Binding-site contacts:
Ligand atom N2 contacts residue ASP682 of chain 9.B at 2.9 Å (salt-bridge).
Ligand atom O3 contacts residue ASN650 of chain 9.B at 3.9 Å.
Ligand atom C1 contacts residue ASN650 of chain 9.B at 1.4 Å.
Ligand atom C3 contacts residue ASP682 of chain 9.B at 3.3 Å.
Ligand atom C2 contacts residue ASP682 of chain 9.B at 3.7 Å.
Ligand atom N2 contacts residue ASN650 of chain 9.B at 3.3 Å (h-bond).
Ligand atom C8 contacts residue ASP682 of chain 9.B at 4.5 Å.
Ligand atom C4 contacts residue ASP682 of chain 9.B at 3.3 Å.
Ligand atom C7 contacts residue ASP682 of chain 9.B at 3.4 Å.
Ligand atom C3 contacts residue ASN650 of chain 9.B at 3.7 Å.
Ligand atom O4 contacts residue ASP682 of chain 9.B at 2.4 Å (salt-bridge).
Ligand atom C2 contacts residue ASN650 of chain 9.B at 2.5 Å.
Ligand atom C4 contacts residue ASN650 of chain 9.B at 4.2 Å.
Ligand atom O5 contacts residue ASN650 of chain 9.B at 2.3 Å (h-bond).
Ligand atom C8 contacts residue ASN650 of chain 9.B at 4.0 Å.
Ligand atom C5 contacts residue ASN650 of chain 9.B at 3.6 Å.
Ligand atom O5 contacts residue TRP627 of chain 9.B at 3.8 Å.
Ligand atom O6 contacts residue TRP627 of chain 9.B at 4.4 Å.
Ligand atom O7 contacts residue ASP682 of chain 9.B at 3.5 Å (salt-bridge).
Ligand atom C6 contacts residue TRP627 of chain 9.B at 3.8 Å (hydrophobic).
Ligand atom C7 contacts residue ASN650 of chain 9.B at 4.0 Å.

A small-molecule ligand and the protein it binds are described below.
Small molecule (SMILES): CC(=O)N[C@@H]1[C@@H](O)[C@H](O)[C@@H](CO)O[C@H]1O

Sequence of chain 9.B:
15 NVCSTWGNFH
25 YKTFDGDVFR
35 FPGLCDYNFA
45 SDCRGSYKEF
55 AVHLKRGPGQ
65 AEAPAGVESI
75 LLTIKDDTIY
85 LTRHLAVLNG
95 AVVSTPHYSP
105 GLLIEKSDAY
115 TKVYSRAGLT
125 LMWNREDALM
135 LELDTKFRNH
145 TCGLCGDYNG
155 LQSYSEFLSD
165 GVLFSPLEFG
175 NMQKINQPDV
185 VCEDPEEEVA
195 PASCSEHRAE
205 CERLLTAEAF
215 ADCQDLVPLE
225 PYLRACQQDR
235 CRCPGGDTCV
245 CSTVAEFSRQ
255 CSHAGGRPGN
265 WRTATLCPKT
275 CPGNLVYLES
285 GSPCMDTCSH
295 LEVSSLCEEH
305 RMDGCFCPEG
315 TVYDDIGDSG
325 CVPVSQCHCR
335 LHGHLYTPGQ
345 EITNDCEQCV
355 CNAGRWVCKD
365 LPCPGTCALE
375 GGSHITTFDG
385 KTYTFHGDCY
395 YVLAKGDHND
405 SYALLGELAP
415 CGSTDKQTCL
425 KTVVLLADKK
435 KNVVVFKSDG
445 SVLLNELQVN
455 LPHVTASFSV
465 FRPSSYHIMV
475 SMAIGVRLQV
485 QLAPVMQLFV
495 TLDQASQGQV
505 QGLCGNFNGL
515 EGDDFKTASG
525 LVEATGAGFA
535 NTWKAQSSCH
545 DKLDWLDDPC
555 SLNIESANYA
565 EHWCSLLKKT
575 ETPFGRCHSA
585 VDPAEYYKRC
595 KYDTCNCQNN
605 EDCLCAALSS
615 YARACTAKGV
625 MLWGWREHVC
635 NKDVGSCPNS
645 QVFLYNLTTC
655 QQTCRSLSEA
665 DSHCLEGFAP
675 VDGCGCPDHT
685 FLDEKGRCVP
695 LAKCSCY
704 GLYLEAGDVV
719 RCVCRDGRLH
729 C